Sequence of chain 1.A:
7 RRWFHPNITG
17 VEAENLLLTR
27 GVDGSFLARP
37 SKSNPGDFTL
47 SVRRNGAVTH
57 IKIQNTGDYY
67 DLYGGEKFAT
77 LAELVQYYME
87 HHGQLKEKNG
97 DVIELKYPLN

This small molecule binds to this protein.
Small molecule (SMILES): CC[C@H](C)[C@H](NC(=O)[C@@H](N)C(C)C)C(=O)N[C@@H](Cc1ccc(OP(=O)(O)O)cc1)C(=O)N[C@@H](Cc1ccccc1)C(=O)N[C@H](C(=O)N1CCC[C@H]1C(=O)N[C@H](C=O)CC(C)C)C(C)C

Binding-site contacts:
Ligand atom CD1 contacts residue VAL6 of chain 1.C at 3.4 Å (hydrophobic).
Ligand atom CZ contacts residue PRO7 of chain 1.C at 3.7 Å (hydrophobic).
Ligand atom P contacts residue SER39 of chain 1.A at 3.7 Å.
Ligand atom CE1 contacts residue GLU93 of chain 1.A at 3.3 Å.
Ligand atom CA contacts residue PTR4 of chain 1.C at 3.3 Å.
Ligand atom O contacts residue HIS56 of chain 1.A at 3.0 Å (h-bond).
Ligand atom CE2 contacts residue PRO7 of chain 1.C at 3.6 Å (hydrophobic).
Ligand atom N contacts residue VAL6 of chain 1.C at 2.8 Å (h-bond).
Ligand atom CB contacts residue PTR4 of chain 1.C at 3.7 Å.
Ligand atom N contacts residue PHE5 of chain 1.C at 3.6 Å.
Ligand atom CD2 contacts residue HIS56 of chain 1.A at 3.6 Å.
Ligand atom CG2 contacts residue VAL6 of chain 1.C at 3.4 Å (hydrophobic).
Ligand atom CG2 contacts residue HIS56 of chain 1.A at 3.7 Å.
Ligand atom CG contacts residue TYR69 of chain 1.A at 3.6 Å (hydrophobic).
Ligand atom N contacts residue PTR4 of chain 1.C at 3.0 Å (h-bond).
Ligand atom CG contacts residue LEU68 of chain 1.A at 3.2 Å (hydrophobic).
Ligand atom C contacts residue PHE5 of chain 1.C at 3.5 Å (hydrophobic).
Ligand atom O3P contacts residue SER39 of chain 1.A at 2.6 Å (h-bond).
Ligand atom O1P contacts residue SER37 of chain 1.A at 2.9 Å (h-bond).
Ligand atom O1P contacts residue THR45 of chain 1.A at 2.7 Å (h-bond).
Ligand atom C contacts residue HIS56 of chain 1.A at 3.5 Å.
Ligand atom CA contacts residue HIS56 of chain 1.A at 3.3 Å.
Ligand atom CB contacts residue HIS56 of chain 1.A at 3.6 Å.
Ligand atom CB contacts residue VAL6 of chain 1.C at 3.7 Å (hydrophobic).
Ligand atom O2P contacts residue SER37 of chain 1.A at 3.7 Å.
Ligand atom O contacts residue VAL6 of chain 1.C at 2.9 Å (h-bond).
Ligand atom C contacts residue VAL6 of chain 1.C at 3.5 Å (hydrophobic).
Ligand atom O2P contacts residue ARG35 of chain 1.A at 2.9 Å (salt-bridge).
Ligand atom O contacts residue HIS56 of chain 1.A at 3.5 Å (h-bond).
Ligand atom CE2 contacts residue THR45 of chain 1.A at 3.6 Å.
Ligand atom C contacts residue PTR4 of chain 1.C at 3.5 Å.
Ligand atom CA contacts residue VAL6 of chain 1.C at 3.2 Å (hydrophobic).
Ligand atom CE2 contacts residue HIS56 of chain 1.A at 3.7 Å.
Ligand atom O2P contacts residue LYS38 of chain 1.A at 2.8 Å (salt-bridge).
Ligand atom O contacts residue PRO7 of chain 1.C at 3.3 Å.
Ligand atom O1P contacts residue SER39 of chain 1.A at 3.5 Å (h-bond).
Ligand atom OH contacts residue ARG35 of chain 1.A at 3.0 Å (salt-bridge).
Ligand atom N contacts residue HIS56 of chain 1.A at 2.8 Å (h-bond).
Ligand atom O contacts residue PHE5 of chain 1.C at 3.2 Å.
Ligand atom O1P contacts residue LYS58 of chain 1.A at 3.2 Å (salt-bridge).

Sequence of chain 1.C:
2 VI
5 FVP